A protein and the small-molecule ligand that binds it are described below.
Small molecule (SMILES): CC(=O)N[C@@H]1[C@@H](O)[C@H](O)[C@@H](CO)O[C@H]1O

Sequence of chain 1.C:
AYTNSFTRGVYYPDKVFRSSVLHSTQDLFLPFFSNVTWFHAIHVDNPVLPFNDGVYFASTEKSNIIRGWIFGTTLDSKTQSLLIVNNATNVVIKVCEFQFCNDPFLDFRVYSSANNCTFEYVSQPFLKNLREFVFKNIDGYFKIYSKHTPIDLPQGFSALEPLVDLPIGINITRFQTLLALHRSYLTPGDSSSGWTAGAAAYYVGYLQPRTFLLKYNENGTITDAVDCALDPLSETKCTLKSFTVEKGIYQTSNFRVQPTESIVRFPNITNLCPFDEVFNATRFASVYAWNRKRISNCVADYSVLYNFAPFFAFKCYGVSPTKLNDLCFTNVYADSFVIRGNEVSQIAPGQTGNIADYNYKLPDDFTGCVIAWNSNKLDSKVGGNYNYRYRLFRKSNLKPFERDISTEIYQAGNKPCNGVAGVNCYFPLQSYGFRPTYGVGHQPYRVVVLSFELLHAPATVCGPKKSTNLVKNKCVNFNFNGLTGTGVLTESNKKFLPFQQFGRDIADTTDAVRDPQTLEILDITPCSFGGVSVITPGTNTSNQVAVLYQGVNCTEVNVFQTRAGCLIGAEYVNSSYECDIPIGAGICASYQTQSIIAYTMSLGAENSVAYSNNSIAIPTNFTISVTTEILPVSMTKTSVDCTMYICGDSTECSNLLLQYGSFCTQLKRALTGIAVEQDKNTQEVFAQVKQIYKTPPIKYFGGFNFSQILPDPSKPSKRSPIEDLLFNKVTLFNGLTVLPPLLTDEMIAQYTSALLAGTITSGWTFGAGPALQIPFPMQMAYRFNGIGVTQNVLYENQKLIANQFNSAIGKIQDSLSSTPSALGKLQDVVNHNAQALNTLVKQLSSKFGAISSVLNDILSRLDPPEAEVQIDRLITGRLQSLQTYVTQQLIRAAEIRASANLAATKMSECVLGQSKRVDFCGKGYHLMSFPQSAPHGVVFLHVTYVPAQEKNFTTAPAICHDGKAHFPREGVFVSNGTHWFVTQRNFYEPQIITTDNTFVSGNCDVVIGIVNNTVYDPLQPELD

Binding-site contacts:
Ligand atom C8 contacts residue GLU1072 of chain 1.C at 4.4 Å.
Ligand atom O7 contacts residue ASN1074 of chain 1.C at 3.8 Å.
Ligand atom C5 contacts residue ALA706 of chain 1.C at 4.2 Å (hydrophobic).
Ligand atom O5 contacts residue ASN1074 of chain 1.C at 4.1 Å.
Ligand atom C2 contacts residue ASN1074 of chain 1.C at 3.2 Å.
Ligand atom C7 contacts residue ASN1074 of chain 1.C at 3.5 Å.
Ligand atom C1 contacts residue ALA706 of chain 1.C at 4.1 Å (hydrophobic).
Ligand atom O5 contacts residue ALA706 of chain 1.C at 4.0 Å.
Ligand atom C1 contacts residue ASN1074 of chain 1.C at 3.2 Å.
Ligand atom C8 contacts residue ASN1074 of chain 1.C at 4.2 Å.
Ligand atom N2 contacts residue ASN1074 of chain 1.C at 3.1 Å (h-bond).